Sequence of chain 1.B:
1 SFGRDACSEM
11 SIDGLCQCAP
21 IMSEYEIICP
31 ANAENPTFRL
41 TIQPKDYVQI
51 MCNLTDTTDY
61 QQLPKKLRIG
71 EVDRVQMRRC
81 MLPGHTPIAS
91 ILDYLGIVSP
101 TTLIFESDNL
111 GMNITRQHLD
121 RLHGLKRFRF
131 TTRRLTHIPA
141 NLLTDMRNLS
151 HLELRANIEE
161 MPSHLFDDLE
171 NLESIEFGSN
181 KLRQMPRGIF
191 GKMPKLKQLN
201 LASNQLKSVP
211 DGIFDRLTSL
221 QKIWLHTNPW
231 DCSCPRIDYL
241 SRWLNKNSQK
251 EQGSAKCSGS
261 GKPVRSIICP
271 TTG

A small-molecule ligand and the protein it binds are described below.
Small molecule (SMILES): CC(=O)N[C@@H]1[C@@H](O)[C@H](O)[C@@H](CO)O[C@H]1O

Binding-site contacts:
Ligand atom N2 contacts residue ASN35 of chain 1.B at 4.4 Å.
Ligand atom C5 contacts residue ASN35 of chain 1.B at 4.0 Å.
Ligand atom C5 contacts residue ASN53 of chain 1.B at 3.6 Å.
Ligand atom C2 contacts residue ASN35 of chain 1.B at 3.5 Å.
Ligand atom O7 contacts residue ASN35 of chain 1.B at 3.6 Å (h-bond).
Ligand atom C1 contacts residue ASN35 of chain 1.B at 4.0 Å.
Ligand atom O5 contacts residue ASN35 of chain 1.B at 3.4 Å.
Ligand atom C3 contacts residue ASN35 of chain 1.B at 3.6 Å.
Ligand atom C7 contacts residue ASN35 of chain 1.B at 4.4 Å.
Ligand atom O7 contacts residue ASN53 of chain 1.B at 4.0 Å.
Ligand atom O4 contacts residue ASN35 of chain 1.B at 4.3 Å.
Ligand atom C2 contacts residue ASN53 of chain 1.B at 2.5 Å.
Ligand atom C6 contacts residue ASN35 of chain 1.B at 3.9 Å.
Ligand atom C4 contacts residue ASN35 of chain 1.B at 3.5 Å.
Ligand atom C4 contacts residue ASN53 of chain 1.B at 4.2 Å.
Ligand atom C3 contacts residue ASN53 of chain 1.B at 3.8 Å.
Ligand atom O3 contacts residue ASN35 of chain 1.B at 3.4 Å (h-bond).
Ligand atom C1 contacts residue ASN53 of chain 1.B at 1.4 Å.
Ligand atom O5 contacts residue ASN53 of chain 1.B at 2.3 Å (h-bond).
Ligand atom N2 contacts residue ASN53 of chain 1.B at 2.9 Å (h-bond).
Ligand atom C7 contacts residue ASN53 of chain 1.B at 3.7 Å.